This protein binds this small molecule.
Small molecule (SMILES): CC(=O)N[C@@H]1[C@@H](O)[C@H](O)[C@@H](CO)O[C@H]1O

Binding-site contacts:
Ligand atom O5 contacts residue SER94 of chain 1.B at 4.0 Å.
Ligand atom N2 contacts residue ASN30 of chain 1.B at 3.2 Å (h-bond).
Ligand atom O6 contacts residue ASN30 of chain 1.B at 4.4 Å.
Ligand atom C4 contacts residue ASN30 of chain 1.B at 4.2 Å.
Ligand atom O7 contacts residue ASN30 of chain 1.B at 3.9 Å.
Ligand atom C2 contacts residue SER94 of chain 1.B at 4.1 Å.
Ligand atom C1 contacts residue SER94 of chain 1.B at 4.4 Å.
Ligand atom O6 contacts residue SER94 of chain 1.B at 4.3 Å.
Ligand atom C8 contacts residue ASN30 of chain 1.B at 4.0 Å.
Ligand atom C7 contacts residue ASN30 of chain 1.B at 3.5 Å.
Ligand atom C2 contacts residue ASN30 of chain 1.B at 2.6 Å.
Ligand atom C1 contacts residue ASN30 of chain 1.B at 1.4 Å.
Ligand atom C3 contacts residue ASN30 of chain 1.B at 3.9 Å.
Ligand atom C5 contacts residue ASN30 of chain 1.B at 3.5 Å.
Ligand atom O7 contacts residue SER94 of chain 1.B at 3.8 Å.
Ligand atom O5 contacts residue ASN30 of chain 1.B at 2.2 Å (h-bond).
Ligand atom N2 contacts residue GLN31 of chain 1.B at 4.3 Å.
Ligand atom C6 contacts residue ASN30 of chain 1.B at 4.5 Å.

Sequence of chain 1.B:
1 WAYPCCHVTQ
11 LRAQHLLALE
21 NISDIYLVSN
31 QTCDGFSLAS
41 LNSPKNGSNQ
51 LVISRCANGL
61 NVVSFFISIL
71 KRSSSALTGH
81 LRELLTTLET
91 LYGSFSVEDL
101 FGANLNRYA